Sequence of chain 45.A:
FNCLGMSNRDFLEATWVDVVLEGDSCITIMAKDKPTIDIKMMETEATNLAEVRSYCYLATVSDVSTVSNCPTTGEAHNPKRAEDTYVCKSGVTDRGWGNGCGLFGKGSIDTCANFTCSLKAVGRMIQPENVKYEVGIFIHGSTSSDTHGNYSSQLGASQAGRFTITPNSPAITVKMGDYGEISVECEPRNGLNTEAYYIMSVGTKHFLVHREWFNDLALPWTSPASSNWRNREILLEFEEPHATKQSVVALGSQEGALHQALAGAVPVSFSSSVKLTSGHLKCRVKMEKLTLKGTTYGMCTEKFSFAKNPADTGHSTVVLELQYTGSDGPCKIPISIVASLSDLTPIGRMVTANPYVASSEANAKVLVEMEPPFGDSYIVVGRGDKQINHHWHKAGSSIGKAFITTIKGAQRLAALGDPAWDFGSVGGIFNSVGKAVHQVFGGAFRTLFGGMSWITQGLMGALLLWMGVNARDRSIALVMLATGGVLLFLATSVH

The protein below binds the small molecule below.
Small molecule (SMILES): CC(=O)N[C@@H]1[C@@H](O)[C@H](O)[C@@H](CO)O[C@H]1O

Binding-site contacts:
Ligand atom C6 contacts residue THR120 of chain 13.E at 3.4 Å.
Ligand atom C8 contacts residue ASN118 of chain 13.E at 4.4 Å.
Ligand atom O6 contacts residue PHE119 of chain 13.E at 4.0 Å.
Ligand atom C6 contacts residue THR89 of chain 13.E at 4.2 Å.
Ligand atom C7 contacts residue ASN118 of chain 13.E at 3.1 Å.
Ligand atom C6 contacts residue PHE119 of chain 13.E at 3.8 Å (hydrophobic).
Ligand atom O5 contacts residue THR89 of chain 13.E at 4.3 Å.
Ligand atom C8 contacts residue TYR90 of chain 13.E at 3.8 Å (hydrophobic).
Ligand atom O7 contacts residue SER66 of chain 13.E at 3.5 Å.
Ligand atom O7 contacts residue ASP67 of chain 13.E at 3.5 Å (salt-bridge).
Ligand atom C1 contacts residue SER66 of chain 13.E at 4.5 Å.
Ligand atom O6 contacts residue THR120 of chain 13.E at 2.5 Å (h-bond).
Ligand atom C8 contacts residue ASP67 of chain 13.E at 4.0 Å.
Ligand atom O4 contacts residue THR300 of chain 45.A at 4.5 Å.
Ligand atom O5 contacts residue PHE119 of chain 13.E at 3.8 Å.
Ligand atom C4 contacts residue ASN118 of chain 13.E at 4.2 Å.
Ligand atom C7 contacts residue TYR90 of chain 13.E at 4.1 Å (hydrophobic).
Ligand atom C5 contacts residue THR89 of chain 13.E at 4.2 Å.
Ligand atom C1 contacts residue ASN118 of chain 13.E at 1.4 Å.
Ligand atom O5 contacts residue SER66 of chain 13.E at 4.4 Å.
Ligand atom C7 contacts residue ASP67 of chain 13.E at 3.9 Å.
Ligand atom O5 contacts residue ASN118 of chain 13.E at 2.3 Å (h-bond).
Ligand atom C5 contacts residue THR120 of chain 13.E at 4.0 Å.
Ligand atom C3 contacts residue ASN118 of chain 13.E at 3.8 Å.
Ligand atom O7 contacts residue ASN118 of chain 13.E at 3.0 Å (h-bond).
Ligand atom N2 contacts residue ASN118 of chain 13.E at 2.9 Å (h-bond).
Ligand atom C2 contacts residue ASN118 of chain 13.E at 2.5 Å.
Ligand atom N2 contacts residue TYR90 of chain 13.E at 4.4 Å.
Ligand atom O5 contacts residue THR120 of chain 13.E at 3.4 Å (h-bond).
Ligand atom C5 contacts residue PHE119 of chain 13.E at 4.4 Å (hydrophobic).
Ligand atom C1 contacts residue THR89 of chain 13.E at 4.4 Å.
Ligand atom C5 contacts residue ASN118 of chain 13.E at 3.6 Å.

Sequence of chain 13.E:
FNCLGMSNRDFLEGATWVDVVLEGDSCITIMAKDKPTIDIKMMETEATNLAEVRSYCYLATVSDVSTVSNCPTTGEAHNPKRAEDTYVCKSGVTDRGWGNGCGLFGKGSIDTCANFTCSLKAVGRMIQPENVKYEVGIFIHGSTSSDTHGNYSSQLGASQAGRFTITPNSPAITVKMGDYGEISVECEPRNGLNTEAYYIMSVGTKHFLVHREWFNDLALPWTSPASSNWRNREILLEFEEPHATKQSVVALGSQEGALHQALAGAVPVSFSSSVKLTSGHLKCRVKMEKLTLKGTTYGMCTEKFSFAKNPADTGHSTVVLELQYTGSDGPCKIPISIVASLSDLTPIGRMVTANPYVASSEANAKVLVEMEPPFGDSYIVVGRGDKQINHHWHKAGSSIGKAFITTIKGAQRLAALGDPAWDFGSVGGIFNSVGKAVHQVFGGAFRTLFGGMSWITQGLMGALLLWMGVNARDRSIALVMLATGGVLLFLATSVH